Sequence of chain 26.A:
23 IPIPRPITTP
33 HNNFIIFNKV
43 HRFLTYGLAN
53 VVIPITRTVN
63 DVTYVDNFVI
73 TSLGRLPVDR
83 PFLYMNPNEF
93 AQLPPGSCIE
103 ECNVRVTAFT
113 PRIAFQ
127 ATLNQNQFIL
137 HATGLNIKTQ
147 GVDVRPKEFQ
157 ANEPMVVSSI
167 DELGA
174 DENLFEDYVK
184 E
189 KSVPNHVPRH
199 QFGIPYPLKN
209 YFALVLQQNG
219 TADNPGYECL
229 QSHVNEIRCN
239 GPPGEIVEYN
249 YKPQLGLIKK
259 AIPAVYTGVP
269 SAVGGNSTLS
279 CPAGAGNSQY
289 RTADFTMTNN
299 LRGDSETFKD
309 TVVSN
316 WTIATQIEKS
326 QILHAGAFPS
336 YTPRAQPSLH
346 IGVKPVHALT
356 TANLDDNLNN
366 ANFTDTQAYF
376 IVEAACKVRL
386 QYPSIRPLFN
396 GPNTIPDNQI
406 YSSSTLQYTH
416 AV

Binding-site contacts:
Ligand atom C4 contacts residue GLY98 of chain 26.A at 3.2 Å.
Ligand atom C5' contacts residue GLN252 of chain 26.A at 3.4 Å.
Ligand atom C5' contacts residue PHE333 of chain 26.A at 3.2 Å (hydrophobic).
Ligand atom O5' contacts residue LEU328 of chain 26.A at 3.6 Å.
Ligand atom O4' contacts residue PRO334 of chain 26.A at 4.0 Å.
Ligand atom O4' contacts residue GLN252 of chain 26.A at 3.9 Å.
Ligand atom C1' contacts residue LEU328 of chain 26.A at 3.9 Å (hydrophobic).
Ligand atom N3 contacts residue PRO334 of chain 26.A at 3.5 Å.
Ligand atom C2' contacts residue LEU328 of chain 26.A at 3.7 Å (hydrophobic).
Ligand atom C2' contacts residue PHE333 of chain 26.A at 2.9 Å (hydrophobic).
Ligand atom O4 contacts residue GLY98 of chain 26.A at 2.8 Å (h-bond).
Ligand atom C3' contacts residue PHE333 of chain 26.A at 3.8 Å (hydrophobic).
Ligand atom C7 contacts residue TYR336 of chain 26.A at 3.6 Å (hydrophobic).
Ligand atom P contacts residue PHE333 of chain 26.A at 3.8 Å.
Ligand atom OP2 contacts residue ARG391 of chain 26.A at 3.9 Å.
Ligand atom C6 contacts residue PHE333 of chain 26.A at 3.7 Å (hydrophobic).
Ligand atom O3' contacts residue PHE333 of chain 26.A at 3.5 Å.
Ligand atom N1 contacts residue LEU328 of chain 26.A at 3.8 Å.
Ligand atom N1 contacts residue PHE333 of chain 26.A at 3.8 Å.
Ligand atom C6 contacts residue GLY98 of chain 26.A at 4.1 Å.
Ligand atom C4 contacts residue PRO334 of chain 26.A at 3.6 Å (hydrophobic).
Ligand atom C2 contacts residue LEU328 of chain 26.A at 3.0 Å (hydrophobic).
Ligand atom C1' contacts residue PHE333 of chain 26.A at 3.1 Å (hydrophobic).
Ligand atom OP2 contacts residue GLU102 of chain 26.A at 3.5 Å (salt-bridge).
Ligand atom OP1 contacts residue ARG391 of chain 26.A at 3.8 Å.
Ligand atom C4' contacts residue GLN252 of chain 26.A at 3.5 Å.
Ligand atom C4' contacts residue LEU328 of chain 26.A at 4.1 Å (hydrophobic).
Ligand atom O2 contacts residue LEU328 of chain 26.A at 2.2 Å.
Ligand atom O4 contacts residue PRO334 of chain 26.A at 3.7 Å.
Ligand atom OP2 contacts residue GLN252 of chain 26.A at 4.1 Å.
Ligand atom OP1 contacts residue GLN252 of chain 26.A at 3.7 Å.
Ligand atom O5' contacts residue PHE333 of chain 26.A at 3.8 Å.
Ligand atom O4' contacts residue LEU328 of chain 26.A at 3.0 Å.
Ligand atom C2 contacts residue PRO334 of chain 26.A at 3.7 Å (hydrophobic).
Ligand atom OP2 contacts residue PHE333 of chain 26.A at 3.3 Å.
Ligand atom N3 contacts residue LEU328 of chain 26.A at 3.9 Å.
Ligand atom O2 contacts residue PRO334 of chain 26.A at 3.8 Å.
Ligand atom O5' contacts residue GLN252 of chain 26.A at 3.1 Å (h-bond).
Ligand atom O4 contacts residue ALA259 of chain 26.A at 3.2 Å.
Ligand atom C5 contacts residue GLY98 of chain 26.A at 2.9 Å.

The protein below binds the small molecule below.
Small molecule (SMILES): Cc1cn([C@H]2C[C@H](O[P](=O)(O)OC[C@H]3O[C@@H](n4cc(C)c(=O)[nH]c4=O)C[C@@H]3O)[C@@H](CO[P](=O)(O)O[C@H]3C[C@H](n4ccc(=O)[nH]c4=O)O[C@@H]3COP(=O)=O)O2)c(=O)[nH]c1=O